A protein and the small-molecule ligand that binds it are described below.
Small molecule (SMILES): O=C(O)c1ccc(-c2ccccc2)cc1O

Sequence of chain 1.A:
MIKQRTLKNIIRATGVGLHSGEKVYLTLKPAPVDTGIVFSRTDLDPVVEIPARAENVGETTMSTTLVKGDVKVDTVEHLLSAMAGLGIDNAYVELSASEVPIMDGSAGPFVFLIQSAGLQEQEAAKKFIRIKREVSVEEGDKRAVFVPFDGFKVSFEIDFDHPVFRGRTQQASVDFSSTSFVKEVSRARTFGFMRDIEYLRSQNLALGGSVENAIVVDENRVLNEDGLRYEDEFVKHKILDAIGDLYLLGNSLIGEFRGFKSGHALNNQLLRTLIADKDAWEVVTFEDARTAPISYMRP

Binding-site contacts:
Ligand atom C07 contacts residue LEU18 of chain 1.A at 4.1 Å (hydrophobic).
Ligand atom O10 contacts residue PHE191 of chain 1.A at 3.6 Å (h-bond).
Ligand atom C03 contacts residue ALA206 of chain 1.A at 3.9 Å (hydrophobic).
Ligand atom C12 contacts residue ARG201 of chain 1.A at 4.0 Å.
Ligand atom C12 contacts residue VAL216 of chain 1.A at 4.0 Å (hydrophobic).
Ligand atom C02 contacts residue ILE197 of chain 1.A at 4.1 Å (hydrophobic).
Ligand atom C03 contacts residue ILE197 of chain 1.A at 3.9 Å (hydrophobic).
Ligand atom C03 contacts residue GLY192 of chain 1.A at 3.6 Å.
Ligand atom C14 contacts residue ILE197 of chain 1.A at 3.9 Å (hydrophobic).
Ligand atom C12 contacts residue ILE197 of chain 1.A at 4.0 Å (hydrophobic).
Ligand atom C13 contacts residue GLY209 of chain 1.A at 3.9 Å.
Ligand atom C16 contacts residue ILE197 of chain 1.A at 3.9 Å (hydrophobic).
Ligand atom C02 contacts residue GLY192 of chain 1.A at 4.1 Å.
Ligand atom O08 contacts residue MET62 of chain 1.A at 3.2 Å.
Ligand atom O09 contacts residue THR190 of chain 1.A at 2.4 Å (h-bond).
Ligand atom C14 contacts residue VAL216 of chain 1.A at 3.9 Å (hydrophobic).
Ligand atom C11 contacts residue ILE197 of chain 1.A at 3.7 Å (hydrophobic).
Ligand atom C11 contacts residue VAL216 of chain 1.A at 4.1 Å (hydrophobic).
Ligand atom C16 contacts residue VAL216 of chain 1.A at 3.8 Å (hydrophobic).
Ligand atom O08 contacts residue LEU200 of chain 1.A at 3.3 Å.
Ligand atom C01 contacts residue ALA214 of chain 1.A at 3.6 Å (hydrophobic).
Ligand atom C13 contacts residue ARG201 of chain 1.A at 4.0 Å.
Ligand atom C15 contacts residue ILE197 of chain 1.A at 3.6 Å (hydrophobic).
Ligand atom C15 contacts residue VAL216 of chain 1.A at 3.5 Å (hydrophobic).
Ligand atom C16 contacts residue PHE193 of chain 1.A at 3.8 Å (hydrophobic).
Ligand atom O10 contacts residue THR190 of chain 1.A at 4.0 Å.
Ligand atom C04 contacts residue ALA206 of chain 1.A at 3.9 Å (hydrophobic).
Ligand atom C07 contacts residue THR190 of chain 1.A at 3.6 Å.
Ligand atom C12 contacts residue SER210 of chain 1.A at 4.0 Å.
Ligand atom C06 contacts residue LEU18 of chain 1.A at 4.1 Å (hydrophobic).
Ligand atom C04 contacts residue GLY192 of chain 1.A at 3.4 Å.
Ligand atom O09 contacts residue PHE191 of chain 1.A at 3.8 Å.
Ligand atom C15 contacts residue MET194 of chain 1.A at 4.0 Å (hydrophobic).
Ligand atom C05 contacts residue GLY192 of chain 1.A at 3.7 Å.
Ligand atom O08 contacts residue GLY192 of chain 1.A at 3.7 Å.
Ligand atom C06 contacts residue ALA214 of chain 1.A at 3.4 Å (hydrophobic).
Ligand atom C12 contacts residue GLY209 of chain 1.A at 3.7 Å.
Ligand atom O09 contacts residue LEU18 of chain 1.A at 3.5 Å.
Ligand atom O10 contacts residue MET62 of chain 1.A at 3.2 Å.
Ligand atom C07 contacts residue PHE191 of chain 1.A at 3.7 Å (hydrophobic).